Binding-site contacts:
Ligand atom C6 contacts residue TRP238 of chain 1.A at 3.5 Å (hydrophobic).
Ligand atom C4 contacts residue ASP264 of chain 1.A at 3.3 Å.
Ligand atom C6 contacts residue GLU241 of chain 1.A at 3.5 Å.
Ligand atom C15 contacts residue PHE174 of chain 1.A at 3.8 Å (hydrophobic).
Ligand atom C6 contacts residue PRO172 of chain 1.A at 3.8 Å (hydrophobic).
Ligand atom C3 contacts residue UDP1 of chain 1.F at 3.6 Å.
Ligand atom C6 contacts residue THR183 of chain 1.A at 3.3 Å.
Ligand atom O3 contacts residue ASP264 of chain 1.A at 4.0 Å.
Ligand atom C2 contacts residue UDP1 of chain 1.F at 3.2 Å.
Ligand atom O2 contacts residue UDP1 of chain 1.F at 2.6 Å (h-bond).
Ligand atom C3 contacts residue HIS286 of chain 1.A at 4.0 Å.
Ligand atom O1 contacts residue HIS171 of chain 1.A at 3.7 Å.
Ligand atom C13 contacts residue GLY173 of chain 1.A at 3.7 Å.
Ligand atom O2 contacts residue HIS286 of chain 1.A at 3.1 Å (h-bond).
Ligand atom C1 contacts residue UDP1 of chain 1.F at 3.3 Å.
Ligand atom O2 contacts residue UDP1 of chain 1.F at 3.9 Å.
Ligand atom C2 contacts residue HIS286 of chain 1.A at 4.0 Å.
Ligand atom C4 contacts residue GLU241 of chain 1.A at 3.3 Å.
Ligand atom O4 contacts residue ASP264 of chain 1.A at 2.6 Å (salt-bridge).
Ligand atom O4 contacts residue GLU241 of chain 1.A at 2.4 Å (salt-bridge).
Ligand atom C3 contacts residue TRP238 of chain 1.A at 3.9 Å (hydrophobic).
Ligand atom C14 contacts residue GLY173 of chain 1.A at 3.9 Å.
Ligand atom O2 contacts residue LYS284 of chain 1.A at 4.0 Å.
Ligand atom O6 contacts residue PHE174 of chain 1.A at 3.3 Å.
Ligand atom C6 contacts residue TYR202 of chain 1.A at 3.8 Å (hydrophobic).
Ligand atom C12 contacts residue LEU267 of chain 1.A at 4.0 Å (hydrophobic).
Ligand atom C4 contacts residue TRP238 of chain 1.A at 3.7 Å (hydrophobic).
Ligand atom C5 contacts residue HIS171 of chain 1.A at 4.0 Å.
Ligand atom C5 contacts residue TRP238 of chain 1.A at 3.7 Å (hydrophobic).
Ligand atom C15 contacts residue GLY173 of chain 1.A at 3.1 Å.
Ligand atom O4 contacts residue HIS171 of chain 1.A at 2.7 Å (h-bond).
Ligand atom O5 contacts residue HIS171 of chain 1.A at 3.3 Å (h-bond).
Ligand atom C16 contacts residue GLY173 of chain 1.A at 3.9 Å.
Ligand atom C1 contacts residue HIS171 of chain 1.A at 3.9 Å.
Ligand atom C4 contacts residue HIS171 of chain 1.A at 3.8 Å.
Ligand atom O6 contacts residue TRP238 of chain 1.A at 3.7 Å.
Ligand atom C2 contacts residue HIS171 of chain 1.A at 3.8 Å.
Ligand atom O3 contacts residue HIS286 of chain 1.A at 3.1 Å (h-bond).
Ligand atom C5 contacts residue GLU241 of chain 1.A at 4.0 Å.
Ligand atom O6 contacts residue THR183 of chain 1.A at 2.6 Å (h-bond).

A protein and the small-molecule ligand that binds it are described below.
Small molecule (SMILES): C/C=C/CCCO[C@@H]1O[C@H](CO)[C@H](O)C[C@H]1O[C@@H]1O[C@@H](C)[C@@H](O)[C@@H](O)[C@@H]1O

Sequence of chain 1.A:
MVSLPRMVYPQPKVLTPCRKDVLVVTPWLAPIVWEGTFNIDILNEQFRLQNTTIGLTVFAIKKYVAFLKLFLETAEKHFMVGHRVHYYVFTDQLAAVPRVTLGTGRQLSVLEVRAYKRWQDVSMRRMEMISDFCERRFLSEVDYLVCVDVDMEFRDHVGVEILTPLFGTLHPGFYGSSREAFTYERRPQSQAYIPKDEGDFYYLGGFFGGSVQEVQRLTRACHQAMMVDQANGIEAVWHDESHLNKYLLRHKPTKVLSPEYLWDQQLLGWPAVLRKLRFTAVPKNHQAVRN